Sequence of chain 1.B:
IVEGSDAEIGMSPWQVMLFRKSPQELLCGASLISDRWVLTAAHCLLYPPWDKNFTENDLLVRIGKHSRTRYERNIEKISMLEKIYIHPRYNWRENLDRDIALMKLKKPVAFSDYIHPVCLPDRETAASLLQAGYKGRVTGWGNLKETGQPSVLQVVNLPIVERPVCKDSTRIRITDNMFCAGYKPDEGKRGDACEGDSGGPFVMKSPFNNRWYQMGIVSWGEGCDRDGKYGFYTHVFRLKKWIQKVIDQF

Binding-site contacts:
Ligand atom OH contacts residue ARG68 of chain 1.B at 3.4 Å (salt-bridge).
Ligand atom O2 contacts residue ILE78 of chain 1.B at 3.6 Å.
Ligand atom C1 contacts residue ARG68 of chain 1.B at 3.4 Å.
Ligand atom CD1 contacts residue LEU60 of chain 1.B at 3.5 Å (hydrophobic).
Ligand atom O contacts residue LYS21 of chain 1.B at 3.6 Å.
Ligand atom CD2 contacts residue PHE19 of chain 1.B at 3.6 Å (hydrophobic).
Ligand atom CD2 contacts residue THR69 of chain 1.B at 3.8 Å.
Ligand atom CE2 contacts residue LYS21 of chain 1.B at 3.8 Å.
Ligand atom OH contacts residue LEU26 of chain 1.B at 3.1 Å.
Ligand atom O1 contacts residue ARG68 of chain 1.B at 3.1 Å (salt-bridge).
Ligand atom CG2 contacts residue ARG62 of chain 1.B at 3.7 Å.
Ligand atom O1 contacts residue THR69 of chain 1.B at 3.9 Å.
Ligand atom CB contacts residue THR69 of chain 1.B at 3.1 Å.
Ligand atom O3 contacts residue TYR71 of chain 1.B at 3.6 Å (h-bond).
Ligand atom OE2 contacts residue TYR71 of chain 1.B at 3.4 Å.
Ligand atom CZ contacts residue LEU26 of chain 1.B at 3.8 Å (hydrophobic).
Ligand atom CD1 contacts residue ILE78 of chain 1.B at 3.7 Å (hydrophobic).
Ligand atom O4 contacts residue THR69 of chain 1.B at 3.4 Å.
Ligand atom CD2 contacts residue ARG68 of chain 1.B at 3.6 Å.
Ligand atom O contacts residue MET80 of chain 1.B at 3.8 Å.
Ligand atom O1 contacts residue ILE78 of chain 1.B at 2.9 Å (h-bond).
Ligand atom CG contacts residue TYR71 of chain 1.B at 3.7 Å (hydrophobic).
Ligand atom CG1 contacts residue GLN24 of chain 1.B at 3.4 Å.
Ligand atom CA contacts residue THR69 of chain 1.B at 3.7 Å.
Ligand atom CE2 contacts residue ARG68 of chain 1.B at 3.4 Å.
Ligand atom C contacts residue THR69 of chain 1.B at 3.7 Å.
Ligand atom CA contacts residue THR69 of chain 1.B at 3.5 Å.
Ligand atom O1 contacts residue LYS77 of chain 1.B at 3.6 Å.
Ligand atom OE1 contacts residue TYR71 of chain 1.B at 3.6 Å.
Ligand atom CE1 contacts residue TYR71 of chain 1.B at 3.9 Å (hydrophobic).
Ligand atom N contacts residue THR69 of chain 1.B at 2.8 Å (h-bond).
Ligand atom O2 contacts residue ARG68 of chain 1.B at 2.9 Å (salt-bridge).
Ligand atom S contacts residue TYR71 of chain 1.B at 3.7 Å.
Ligand atom O2 contacts residue TYR71 of chain 1.B at 2.7 Å (h-bond).
Ligand atom CZ contacts residue GLN24 of chain 1.B at 3.4 Å.
Ligand atom CD contacts residue TYR71 of chain 1.B at 3.5 Å (hydrophobic).
Ligand atom CD contacts residue TYR71 of chain 1.B at 3.7 Å (hydrophobic).
Ligand atom OE1 contacts residue ARG70 of chain 1.B at 3.6 Å.
Ligand atom OXT contacts residue MET80 of chain 1.B at 3.9 Å.
Ligand atom N contacts residue GLN24 of chain 1.B at 3.5 Å (h-bond).

The protein below binds the small molecule below.
Small molecule (SMILES): CC[C@H](C)[C@H](NC(=O)[C@@H]1CCCN1C(=O)[C@H](CCC(=O)O)NC(=O)[C@H](Cc1ccc(O)cc1)NC(=O)CCC(=O)O)C(=O)N1C[C@H](O)C[C@H]1C(=O)N[C@@H](CCC(=O)O)C(=O)N[C@@H](CCC(=O)O)C(=O)N[C@@H](Cc1ccc(CS(=O)(=O)O)cc1)C(=O)N[C@@H](CC1CCCCC1)C(=O)N[C@@H](CCC(N)=O)C(=O)O